A small-molecule ligand and the protein it binds are described below.
Small molecule (SMILES): CC(=O)OCc1ccc(C=O)o1

Sequence of chain 1.C:
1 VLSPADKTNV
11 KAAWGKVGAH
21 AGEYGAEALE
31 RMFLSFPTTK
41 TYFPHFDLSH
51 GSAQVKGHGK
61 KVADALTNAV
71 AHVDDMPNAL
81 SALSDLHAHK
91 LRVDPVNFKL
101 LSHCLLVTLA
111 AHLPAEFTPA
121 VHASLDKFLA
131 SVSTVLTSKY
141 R

Sequence of chain 1.A:
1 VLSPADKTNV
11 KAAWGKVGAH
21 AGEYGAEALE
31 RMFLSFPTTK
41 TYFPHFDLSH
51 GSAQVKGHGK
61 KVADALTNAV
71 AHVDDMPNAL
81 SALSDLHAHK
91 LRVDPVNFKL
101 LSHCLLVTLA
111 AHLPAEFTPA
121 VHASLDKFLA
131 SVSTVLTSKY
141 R

Binding-site contacts:
Ligand atom C4 contacts residue ALA130 of chain 1.A at 3.5 Å (hydrophobic).
Ligand atom C5 contacts residue ALA130 of chain 1.A at 4.0 Å (hydrophobic).
Ligand atom C2 contacts residue LYS127 of chain 1.A at 4.1 Å.
Ligand atom C2 contacts residue THR134 of chain 1.C at 4.1 Å.
Ligand atom C2 contacts residue VAL1 of chain 1.A at 2.6 Å (hydrophobic).
Ligand atom C2 contacts residue SER138 of chain 1.C at 3.9 Å.
Ligand atom C5 contacts residue SER131 of chain 1.A at 4.4 Å.
Ligand atom C3 contacts residue ALA130 of chain 1.A at 4.5 Å (hydrophobic).
Ligand atom C4 contacts residue SER131 of chain 1.A at 4.4 Å.
Ligand atom C1 contacts residue SER138 of chain 1.C at 3.9 Å.
Ligand atom O6 contacts residue SER138 of chain 1.C at 4.2 Å.
Ligand atom C1 contacts residue VAL1 of chain 1.A at 1.4 Å (hydrophobic).
Ligand atom C3 contacts residue SER131 of chain 1.A at 3.9 Å.
Ligand atom O6 contacts residue SER131 of chain 1.A at 3.9 Å.
Ligand atom O10 contacts residue THR137 of chain 1.C at 4.1 Å.
Ligand atom O10 contacts residue THR134 of chain 1.C at 2.8 Å (h-bond).
Ligand atom C5 contacts residue THR134 of chain 1.C at 3.8 Å.
Ligand atom C1 contacts residue LEU2 of chain 1.A at 3.6 Å (hydrophobic).
Ligand atom O8 contacts residue THR134 of chain 1.C at 4.0 Å.
Ligand atom C1 contacts residue THR134 of chain 1.C at 4.4 Å.
Ligand atom C2 contacts residue SER131 of chain 1.A at 3.5 Å.
Ligand atom C5 contacts residue VAL1 of chain 1.A at 4.5 Å (hydrophobic).
Ligand atom O6 contacts residue THR134 of chain 1.C at 3.1 Å.
Ligand atom C7 contacts residue THR134 of chain 1.A at 4.4 Å.
Ligand atom C3 contacts residue VAL1 of chain 1.A at 3.7 Å (hydrophobic).
Ligand atom C1 contacts residue SER131 of chain 1.A at 3.5 Å.
Ligand atom C7 contacts residue ALA130 of chain 1.A at 4.1 Å (hydrophobic).
Ligand atom C3 contacts residue LYS127 of chain 1.A at 3.4 Å.
Ligand atom O6 contacts residue VAL1 of chain 1.A at 3.3 Å (h-bond).
Ligand atom C7 contacts residue THR134 of chain 1.C at 3.9 Å.
Ligand atom C9 contacts residue THR134 of chain 1.C at 3.1 Å.
Ligand atom C3 contacts residue SER138 of chain 1.C at 4.3 Å.
Ligand atom C11 contacts residue THR134 of chain 1.C at 3.4 Å.
Ligand atom C4 contacts residue LYS127 of chain 1.A at 3.7 Å.